Sequence of chain 1.A:
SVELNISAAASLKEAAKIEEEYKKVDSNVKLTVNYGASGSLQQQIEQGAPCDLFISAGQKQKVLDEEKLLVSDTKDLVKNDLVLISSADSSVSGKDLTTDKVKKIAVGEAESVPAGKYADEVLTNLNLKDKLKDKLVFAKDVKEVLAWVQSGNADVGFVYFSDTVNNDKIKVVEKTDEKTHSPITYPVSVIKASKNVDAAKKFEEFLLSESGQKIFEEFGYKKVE

Binding-site contacts:
Ligand atom OH contacts residue ASP108 of chain 1.A at 3.1 Å (salt-bridge).
Ligand atom C3 contacts residue ASP108 of chain 1.A at 3.9 Å.
Ligand atom C3 contacts residue THR107 of chain 1.A at 3.7 Å.
Ligand atom C4 contacts residue THR107 of chain 1.A at 4.2 Å.
Ligand atom OH contacts residue THR107 of chain 1.A at 4.4 Å.
Ligand atom C1 contacts residue THR107 of chain 1.A at 4.2 Å.
Ligand atom C2 contacts residue ASP108 of chain 1.A at 4.1 Å.
Ligand atom C1 contacts residue ASP108 of chain 1.A at 4.4 Å.

The small molecule below binds the protein below.
Small molecule (SMILES): CC[C@H](C)O